Sequence of chain 1.A:
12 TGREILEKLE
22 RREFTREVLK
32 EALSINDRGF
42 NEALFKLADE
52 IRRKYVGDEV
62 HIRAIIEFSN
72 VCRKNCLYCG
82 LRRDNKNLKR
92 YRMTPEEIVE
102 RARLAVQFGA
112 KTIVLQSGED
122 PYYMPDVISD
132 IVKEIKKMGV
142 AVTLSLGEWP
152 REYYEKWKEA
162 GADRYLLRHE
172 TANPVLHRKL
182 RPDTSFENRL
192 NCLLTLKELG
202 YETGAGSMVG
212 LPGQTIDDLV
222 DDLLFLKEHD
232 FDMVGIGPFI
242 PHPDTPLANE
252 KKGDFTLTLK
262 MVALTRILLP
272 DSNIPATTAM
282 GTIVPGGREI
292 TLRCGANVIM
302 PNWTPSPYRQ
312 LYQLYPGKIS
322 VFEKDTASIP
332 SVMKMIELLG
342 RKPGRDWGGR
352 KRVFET

The protein below binds the small molecule below.
Small molecule (SMILES): CSCC[C@H](N)C(=O)O

Binding-site contacts:
Ligand atom CA contacts residue SER146 of chain 1.A at 4.2 Å.
Ligand atom N contacts residue GLY119 of chain 1.A at 4.3 Å.
Ligand atom CA contacts residue SER118 of chain 1.A at 3.8 Å.
Ligand atom O contacts residue GLY148 of chain 1.A at 3.9 Å.
Ligand atom N contacts residue GLY148 of chain 1.A at 4.4 Å.
Ligand atom OXT contacts residue SFS1 of chain 1.B at 2.4 Å.
Ligand atom C contacts residue GLY148 of chain 1.A at 4.0 Å.
Ligand atom SD contacts residue SFS1 of chain 1.B at 2.8 Å.
Ligand atom CE contacts residue SER118 of chain 1.A at 4.0 Å.
Ligand atom N contacts residue SER118 of chain 1.A at 3.3 Å (h-bond).
Ligand atom O contacts residue SFS1 of chain 1.B at 4.4 Å.
Ligand atom C contacts residue ARG190 of chain 1.A at 3.7 Å.
Ligand atom CG contacts residue SFS1 of chain 1.B at 3.8 Å.
Ligand atom OXT contacts residue GLU171 of chain 1.A at 4.4 Å.
Ligand atom SD contacts residue 5X81 of chain 1.J at 3.8 Å.
Ligand atom CA contacts residue GLY148 of chain 1.A at 3.7 Å.
Ligand atom O contacts residue LEU168 of chain 1.A at 3.8 Å.
Ligand atom CB contacts residue GLN117 of chain 1.A at 3.9 Å.
Ligand atom N contacts residue SFS1 of chain 1.B at 2.3 Å.
Ligand atom OXT contacts residue ARG190 of chain 1.A at 3.7 Å.
Ligand atom CG contacts residue GLN117 of chain 1.A at 3.8 Å.
Ligand atom N contacts residue GLU120 of chain 1.A at 4.3 Å.
Ligand atom CB contacts residue SFS1 of chain 1.B at 4.0 Å.
Ligand atom CA contacts residue SFS1 of chain 1.B at 3.3 Å.
Ligand atom CG contacts residue SER146 of chain 1.A at 4.1 Å.
Ligand atom CE contacts residue TYR313 of chain 1.A at 2.9 Å (hydrophobic).
Ligand atom OXT contacts residue 5X81 of chain 1.J at 4.5 Å.
Ligand atom CE contacts residue LEU315 of chain 1.A at 3.8 Å (hydrophobic).
Ligand atom CE contacts residue GLN117 of chain 1.A at 3.6 Å.
Ligand atom SD contacts residue LEU315 of chain 1.A at 4.2 Å.
Ligand atom CB contacts residue SER146 of chain 1.A at 3.5 Å.
Ligand atom CG contacts residue 5X81 of chain 1.J at 3.4 Å.
Ligand atom O contacts residue ARG190 of chain 1.A at 2.9 Å (salt-bridge).
Ligand atom CE contacts residue SFS1 of chain 1.B at 3.6 Å.
Ligand atom CB contacts residue SER118 of chain 1.A at 3.6 Å.
Ligand atom O contacts residue 5X81 of chain 1.J at 4.4 Å.
Ligand atom CA contacts residue LEU147 of chain 1.A at 4.1 Å (hydrophobic).
Ligand atom C contacts residue SFS1 of chain 1.B at 3.2 Å.